Sequence of chain 1.B:
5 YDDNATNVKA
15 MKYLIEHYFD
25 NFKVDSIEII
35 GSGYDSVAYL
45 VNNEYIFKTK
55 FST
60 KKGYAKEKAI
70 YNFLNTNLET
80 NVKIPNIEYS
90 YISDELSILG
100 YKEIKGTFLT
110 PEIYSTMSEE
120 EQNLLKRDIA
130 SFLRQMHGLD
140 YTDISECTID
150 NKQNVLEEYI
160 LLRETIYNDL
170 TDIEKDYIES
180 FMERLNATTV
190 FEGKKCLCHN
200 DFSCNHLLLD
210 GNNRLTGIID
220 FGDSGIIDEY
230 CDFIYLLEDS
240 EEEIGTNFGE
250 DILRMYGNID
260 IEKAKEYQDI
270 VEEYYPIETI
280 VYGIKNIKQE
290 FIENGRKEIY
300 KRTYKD

A small-molecule ligand and the protein it binds are described below.
Small molecule (SMILES): NC[C@H]1O[C@H](O[C@H]2[C@H](O[C@@H]3O[C@H](CO)[C@@H](O)[C@H]3O)[C@@H](O)[C@H](N)C[C@@H]2N)[C@H](N)[C@@H](O)[C@@H]1O

Binding-site contacts:
Ligand atom C7 contacts residue GLU241 of chain 1.B at 3.7 Å.
Ligand atom C17 contacts residue GLU277 of chain 1.B at 3.6 Å.
Ligand atom C16 contacts residue GLU277 of chain 1.B at 3.4 Å.
Ligand atom N3 contacts residue GLU241 of chain 1.B at 2.6 Å (salt-bridge).
Ligand atom C15 contacts residue GLU237 of chain 1.B at 3.5 Å.
Ligand atom N1 contacts residue SER202 of chain 1.B at 2.9 Å (h-bond).
Ligand atom N4 contacts residue GLU271 of chain 1.B at 2.8 Å (salt-bridge).
Ligand atom O8 contacts residue GLU271 of chain 1.B at 3.4 Å (salt-bridge).
Ligand atom O6 contacts residue TYR274 of chain 1.B at 3.7 Å.
Ligand atom C14 contacts residue GLU237 of chain 1.B at 3.5 Å.
Ligand atom O7 contacts residue SER239 of chain 1.B at 3.8 Å.
Ligand atom C8 contacts residue GLU237 of chain 1.B at 3.8 Å.
Ligand atom C12 contacts residue GLU241 of chain 1.B at 2.9 Å.
Ligand atom O4 contacts residue TYR234 of chain 1.B at 3.5 Å (h-bond).
Ligand atom C8 contacts residue TYR234 of chain 1.B at 3.8 Å (hydrophobic).
Ligand atom C6 contacts residue ASP200 of chain 1.B at 3.5 Å.
Ligand atom O10 contacts residue GLU277 of chain 1.B at 2.7 Å (salt-bridge).
Ligand atom C7 contacts residue SER202 of chain 1.B at 3.6 Å.
Ligand atom O2 contacts residue TYR234 of chain 1.B at 3.3 Å (h-bond).
Ligand atom N2 contacts residue GLU242 of chain 1.B at 2.8 Å (salt-bridge).
Ligand atom C16 contacts residue TYR274 of chain 1.B at 3.8 Å (hydrophobic).
Ligand atom N4 contacts residue GLU237 of chain 1.B at 2.6 Å (salt-bridge).
Ligand atom O5 contacts residue GLU237 of chain 1.B at 3.3 Å (salt-bridge).
Ligand atom C1 contacts residue VAL270 of chain 1.B at 3.7 Å (hydrophobic).
Ligand atom N2 contacts residue GLU241 of chain 1.B at 2.8 Å (salt-bridge).
Ligand atom C9 contacts residue GLU241 of chain 1.B at 3.6 Å.
Ligand atom C4 contacts residue TYR234 of chain 1.B at 3.6 Å (hydrophobic).
Ligand atom C2 contacts residue TYR234 of chain 1.B at 3.5 Å (hydrophobic).
Ligand atom C6 contacts residue SER202 of chain 1.B at 3.6 Å.
Ligand atom N2 contacts residue GLU237 of chain 1.B at 2.8 Å (salt-bridge).
Ligand atom O9 contacts residue GLU277 of chain 1.B at 2.7 Å (salt-bridge).
Ligand atom C15 contacts residue GLU271 of chain 1.B at 3.6 Å.
Ligand atom O4 contacts residue ASP200 of chain 1.B at 3.2 Å (salt-bridge).
Ligand atom O1 contacts residue GLU271 of chain 1.B at 3.2 Å (salt-bridge).
Ligand atom C7 contacts residue GLU242 of chain 1.B at 3.5 Å.
Ligand atom N1 contacts residue ASP200 of chain 1.B at 2.7 Å (salt-bridge).
Ligand atom C3 contacts residue TYR234 of chain 1.B at 3.2 Å (hydrophobic).
Ligand atom C11 contacts residue GLU241 of chain 1.B at 3.5 Å.
Ligand atom C8 contacts residue GLU241 of chain 1.B at 3.5 Å.
Ligand atom C8 contacts residue GLU242 of chain 1.B at 3.5 Å.